The protein below binds the small molecule below.
Small molecule (SMILES): CC(=O)N[C@H]1[C@H](O[C@H]2[C@H](O)[C@@H](NC(C)=O)CO[C@@H]2CO[C@@H]2O[C@@H](C)[C@@H](O)[C@@H](O)[C@@H]2O)O[C@H](CO)[C@@H](O[C@H]2O[C@H](CO)[C@@H](O)[C@H](O[C@H]3O[C@H](CO)[C@@H](O)[C@H](O)[C@@H]3O)[C@@H]2O)[C@@H]1O

Sequence of chain 8.A:
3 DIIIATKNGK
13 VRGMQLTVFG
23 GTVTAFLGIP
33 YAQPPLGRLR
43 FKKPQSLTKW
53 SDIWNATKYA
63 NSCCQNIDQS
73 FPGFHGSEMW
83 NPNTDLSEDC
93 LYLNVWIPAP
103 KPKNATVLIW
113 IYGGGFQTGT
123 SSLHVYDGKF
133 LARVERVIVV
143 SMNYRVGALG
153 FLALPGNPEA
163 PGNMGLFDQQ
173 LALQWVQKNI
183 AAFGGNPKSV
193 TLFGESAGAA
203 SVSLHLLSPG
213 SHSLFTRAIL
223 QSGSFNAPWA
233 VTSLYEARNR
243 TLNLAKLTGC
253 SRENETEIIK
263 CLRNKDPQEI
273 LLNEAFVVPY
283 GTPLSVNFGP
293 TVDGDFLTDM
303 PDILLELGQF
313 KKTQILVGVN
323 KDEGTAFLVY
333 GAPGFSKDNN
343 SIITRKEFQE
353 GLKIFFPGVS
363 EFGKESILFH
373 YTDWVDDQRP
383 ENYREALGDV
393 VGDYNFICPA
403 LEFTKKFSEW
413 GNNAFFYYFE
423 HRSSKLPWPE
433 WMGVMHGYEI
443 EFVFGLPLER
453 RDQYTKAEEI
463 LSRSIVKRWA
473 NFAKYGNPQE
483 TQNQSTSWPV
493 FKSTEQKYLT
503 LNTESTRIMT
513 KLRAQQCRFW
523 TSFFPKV

Binding-site contacts:
Ligand atom C5 contacts residue ARG14 of chain 8.A at 3.6 Å.
Ligand atom C4 contacts residue ASN57 of chain 8.A at 4.3 Å.
Ligand atom C8 contacts residue ASN57 of chain 8.A at 3.9 Å.
Ligand atom C2 contacts residue ASN57 of chain 8.A at 2.4 Å.
Ligand atom N2 contacts residue ASN57 of chain 8.A at 2.8 Å (h-bond).
Ligand atom O5 contacts residue ARG14 of chain 8.A at 3.4 Å (salt-bridge).
Ligand atom C1 contacts residue ASN57 of chain 8.A at 1.5 Å.
Ligand atom O5 contacts residue ASN57 of chain 8.A at 2.5 Å (h-bond).
Ligand atom C6 contacts residue ARG14 of chain 8.A at 4.1 Å.
Ligand atom C7 contacts residue ASN57 of chain 8.A at 3.5 Å.
Ligand atom O7 contacts residue ASN57 of chain 8.A at 4.4 Å.
Ligand atom C3 contacts residue ASN57 of chain 8.A at 3.8 Å.
Ligand atom C5 contacts residue ASN57 of chain 8.A at 3.8 Å.
Ligand atom C1 contacts residue ARG14 of chain 8.A at 3.6 Å.